The small molecule below binds the protein below.
Small molecule (SMILES): Nc1ncnc2c1ncn2[C@H]1C[C@H](O)[C@@H](COP(=O)(O)O)O1

Sequence of chain 1.DB:
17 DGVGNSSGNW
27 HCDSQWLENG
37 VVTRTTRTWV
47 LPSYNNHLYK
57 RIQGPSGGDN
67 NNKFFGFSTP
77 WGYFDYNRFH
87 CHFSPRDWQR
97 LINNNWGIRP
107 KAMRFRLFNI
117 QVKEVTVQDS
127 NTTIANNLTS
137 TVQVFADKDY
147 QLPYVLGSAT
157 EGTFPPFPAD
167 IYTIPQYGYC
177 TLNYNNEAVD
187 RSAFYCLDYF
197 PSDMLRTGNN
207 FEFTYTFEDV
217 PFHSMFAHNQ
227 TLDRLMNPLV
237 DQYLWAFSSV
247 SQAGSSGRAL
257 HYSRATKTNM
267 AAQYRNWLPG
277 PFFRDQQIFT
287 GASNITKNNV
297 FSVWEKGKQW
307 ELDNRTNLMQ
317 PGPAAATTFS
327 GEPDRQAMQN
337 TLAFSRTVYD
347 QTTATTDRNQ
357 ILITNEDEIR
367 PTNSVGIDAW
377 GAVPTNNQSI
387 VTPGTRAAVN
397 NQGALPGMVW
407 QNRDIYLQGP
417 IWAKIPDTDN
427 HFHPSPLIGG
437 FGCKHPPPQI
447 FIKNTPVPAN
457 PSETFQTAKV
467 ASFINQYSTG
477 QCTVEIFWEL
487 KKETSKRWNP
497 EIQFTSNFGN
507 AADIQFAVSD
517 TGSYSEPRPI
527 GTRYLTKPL

Binding-site contacts:
Ligand atom O2P contacts residue ASN426 of chain 1.DB at 3.3 Å.
Ligand atom C5 contacts residue PRO217 of chain 1.Z at 3.8 Å (hydrophobic).
Ligand atom O2P contacts residue ASP425 of chain 1.DB at 3.2 Å (salt-bridge).
Ligand atom C2' contacts residue HIS429 of chain 1.Z at 3.7 Å.
Ligand atom O4' contacts residue ASN426 of chain 1.DB at 4.0 Å.
Ligand atom C2 contacts residue PRO430 of chain 1.Z at 3.8 Å (hydrophobic).
Ligand atom C4' contacts residue HIS429 of chain 1.Z at 3.9 Å.
Ligand atom N7 contacts residue ASN408 of chain 1.Z at 3.5 Å (h-bond).
Ligand atom N1 contacts residue PRO430 of chain 1.Z at 3.5 Å (h-bond).
Ligand atom O2P contacts residue HIS427 of chain 1.DB at 3.1 Å.
Ligand atom P contacts residue ASP425 of chain 1.DB at 3.7 Å.
Ligand atom N3 contacts residue PRO430 of chain 1.Z at 4.1 Å.
Ligand atom C6 contacts residue PRO430 of chain 1.Z at 3.7 Å (hydrophobic).
Ligand atom C6 contacts residue SER431 of chain 1.Z at 3.8 Å.
Ligand atom N6 contacts residue SER431 of chain 1.Z at 3.3 Å.
Ligand atom N3 contacts residue PRO217 of chain 1.Z at 3.9 Å.
Ligand atom C6 contacts residue PRO217 of chain 1.Z at 4.0 Å (hydrophobic).
Ligand atom N1 contacts residue GLY438 of chain 1.Z at 3.7 Å.
Ligand atom N9 contacts residue PRO217 of chain 1.Z at 4.2 Å.
Ligand atom C5 contacts residue SER431 of chain 1.Z at 4.0 Å.
Ligand atom N7 contacts residue ASN426 of chain 1.DB at 3.5 Å (h-bond).
Ligand atom C5' contacts residue HIS427 of chain 1.DB at 4.0 Å.
Ligand atom C8 contacts residue ASP425 of chain 1.DB at 4.1 Å.
Ligand atom C5' contacts residue HIS429 of chain 1.Z at 3.1 Å.
Ligand atom N7 contacts residue SER431 of chain 1.Z at 3.8 Å.
Ligand atom N6 contacts residue ASN408 of chain 1.Z at 3.9 Å.
Ligand atom C8 contacts residue ASN426 of chain 1.DB at 3.0 Å.
Ligand atom O4' contacts residue HIS429 of chain 1.Z at 4.0 Å.
Ligand atom C2 contacts residue PRO217 of chain 1.Z at 3.8 Å (hydrophobic).
Ligand atom C2' contacts residue PRO430 of chain 1.Z at 3.5 Å (hydrophobic).
Ligand atom N9 contacts residue ASN426 of chain 1.DB at 4.1 Å.
Ligand atom N6 contacts residue GLY436 of chain 1.Z at 3.8 Å.
Ligand atom C2 contacts residue GLY438 of chain 1.Z at 3.9 Å.
Ligand atom C4 contacts residue PRO217 of chain 1.Z at 3.8 Å (hydrophobic).
Ligand atom N6 contacts residue GLY438 of chain 1.Z at 4.2 Å.
Ligand atom O5' contacts residue HIS429 of chain 1.Z at 4.2 Å.
Ligand atom N1 contacts residue PRO217 of chain 1.Z at 4.1 Å.
Ligand atom N6 contacts residue PRO432 of chain 1.Z at 4.0 Å.
Ligand atom N6 contacts residue PRO430 of chain 1.Z at 4.1 Å.
Ligand atom C3' contacts residue HIS429 of chain 1.Z at 3.7 Å.

Sequence of chain 1.Z:
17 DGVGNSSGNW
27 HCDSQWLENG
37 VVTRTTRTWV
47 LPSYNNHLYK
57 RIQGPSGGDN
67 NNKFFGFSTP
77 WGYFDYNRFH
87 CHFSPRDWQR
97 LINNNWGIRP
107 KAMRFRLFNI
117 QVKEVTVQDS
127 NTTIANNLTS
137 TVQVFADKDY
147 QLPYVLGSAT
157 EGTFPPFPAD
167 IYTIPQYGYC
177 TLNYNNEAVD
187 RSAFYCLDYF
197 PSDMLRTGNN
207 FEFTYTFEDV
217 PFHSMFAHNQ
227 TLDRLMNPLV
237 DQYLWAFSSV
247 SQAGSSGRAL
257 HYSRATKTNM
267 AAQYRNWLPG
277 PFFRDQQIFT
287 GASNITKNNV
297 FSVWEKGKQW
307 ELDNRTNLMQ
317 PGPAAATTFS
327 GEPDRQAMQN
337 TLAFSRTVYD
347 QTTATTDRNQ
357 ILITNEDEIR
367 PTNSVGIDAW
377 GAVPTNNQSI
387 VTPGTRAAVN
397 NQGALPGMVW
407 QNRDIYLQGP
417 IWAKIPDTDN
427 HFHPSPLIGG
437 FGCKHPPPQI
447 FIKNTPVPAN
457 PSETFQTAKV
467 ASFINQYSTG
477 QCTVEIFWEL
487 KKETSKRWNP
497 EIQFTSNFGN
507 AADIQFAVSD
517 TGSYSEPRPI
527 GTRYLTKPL